The small molecule below binds the protein below.
Small molecule (SMILES): CC(=O)N[C@H]1[C@H](O[C@H]2[C@H](O)[C@@H](NC(C)=O)CO[C@@H]2CO)O[C@H](CO)[C@@H](O)[C@@H]1O

Sequence of chain 3.A:
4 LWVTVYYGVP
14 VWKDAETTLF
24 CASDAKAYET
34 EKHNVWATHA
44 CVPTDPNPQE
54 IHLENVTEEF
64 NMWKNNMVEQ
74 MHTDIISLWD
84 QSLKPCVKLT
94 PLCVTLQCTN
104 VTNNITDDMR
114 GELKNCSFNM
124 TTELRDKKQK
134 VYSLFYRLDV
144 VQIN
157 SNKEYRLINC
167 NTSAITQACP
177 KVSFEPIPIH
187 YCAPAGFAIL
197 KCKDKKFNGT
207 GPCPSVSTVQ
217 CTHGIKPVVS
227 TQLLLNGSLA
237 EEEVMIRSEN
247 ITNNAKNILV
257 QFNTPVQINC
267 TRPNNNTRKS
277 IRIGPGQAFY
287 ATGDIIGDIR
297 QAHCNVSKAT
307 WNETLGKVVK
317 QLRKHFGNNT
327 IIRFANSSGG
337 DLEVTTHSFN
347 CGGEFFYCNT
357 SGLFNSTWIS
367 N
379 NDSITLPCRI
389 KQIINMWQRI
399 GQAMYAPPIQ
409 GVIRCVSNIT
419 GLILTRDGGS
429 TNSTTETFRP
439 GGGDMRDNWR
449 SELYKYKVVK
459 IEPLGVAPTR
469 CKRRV

Binding-site contacts:
Ligand atom N2 contacts residue HIS299 of chain 3.A at 3.3 Å (h-bond).
Ligand atom O6 contacts residue THR383 of chain 3.A at 4.5 Å.
Ligand atom O7 contacts residue ASP380 of chain 3.A at 4.5 Å.
Ligand atom C7 contacts residue ASN301 of chain 3.A at 3.5 Å.
Ligand atom C8 contacts residue ASP380 of chain 3.A at 3.4 Å.
Ligand atom O6 contacts residue SER381 of chain 3.A at 3.2 Å.
Ligand atom C1 contacts residue ASN301 of chain 3.A at 1.4 Å.
Ligand atom C6 contacts residue THR383 of chain 3.A at 3.8 Å.
Ligand atom C1 contacts residue HIS299 of chain 3.A at 3.2 Å.
Ligand atom O5 contacts residue HIS299 of chain 3.A at 4.2 Å.
Ligand atom O5 contacts residue SER381 of chain 3.A at 3.6 Å.
Ligand atom O6 contacts residue ARG296 of chain 3.A at 4.3 Å.
Ligand atom O5 contacts residue THR383 of chain 3.A at 3.9 Å.
Ligand atom C3 contacts residue HIS299 of chain 3.A at 3.6 Å.
Ligand atom C6 contacts residue SER381 of chain 3.A at 4.2 Å.
Ligand atom C5 contacts residue ASN301 of chain 3.A at 3.6 Å.
Ligand atom O5 contacts residue ASN301 of chain 3.A at 2.4 Å (h-bond).
Ligand atom C5 contacts residue HIS299 of chain 3.A at 4.2 Å.
Ligand atom O7 contacts residue ASN301 of chain 3.A at 3.6 Å.
Ligand atom C4 contacts residue ASN301 of chain 3.A at 4.2 Å.
Ligand atom C1 contacts residue SER381 of chain 3.A at 4.2 Å.
Ligand atom C8 contacts residue THR267 of chain 3.A at 3.8 Å.
Ligand atom C7 contacts residue ASP380 of chain 3.A at 4.4 Å.
Ligand atom C5 contacts residue THR383 of chain 3.A at 4.0 Å.
Ligand atom C2 contacts residue HIS299 of chain 3.A at 3.5 Å.
Ligand atom N2 contacts residue ASN301 of chain 3.A at 2.9 Å (h-bond).
Ligand atom C2 contacts residue ASN301 of chain 3.A at 2.5 Å.
Ligand atom C3 contacts residue ASN301 of chain 3.A at 3.8 Å.
Ligand atom O6 contacts residue ASP380 of chain 3.A at 3.9 Å.